A small-molecule ligand and the protein it binds are described below.
Small molecule (SMILES): Cc1cc(CCCCCCCOc2ccc(C3=N[C@@H](C)CO3)cc2)on1

Sequence of chain 54.A:
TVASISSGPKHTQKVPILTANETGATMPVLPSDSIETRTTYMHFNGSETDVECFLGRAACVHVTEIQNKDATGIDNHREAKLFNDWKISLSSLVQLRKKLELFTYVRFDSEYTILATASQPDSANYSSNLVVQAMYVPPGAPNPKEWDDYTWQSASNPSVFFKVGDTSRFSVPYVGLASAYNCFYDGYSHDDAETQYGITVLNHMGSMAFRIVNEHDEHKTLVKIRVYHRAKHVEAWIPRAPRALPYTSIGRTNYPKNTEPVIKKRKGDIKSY

Sequence of chain 54.C:
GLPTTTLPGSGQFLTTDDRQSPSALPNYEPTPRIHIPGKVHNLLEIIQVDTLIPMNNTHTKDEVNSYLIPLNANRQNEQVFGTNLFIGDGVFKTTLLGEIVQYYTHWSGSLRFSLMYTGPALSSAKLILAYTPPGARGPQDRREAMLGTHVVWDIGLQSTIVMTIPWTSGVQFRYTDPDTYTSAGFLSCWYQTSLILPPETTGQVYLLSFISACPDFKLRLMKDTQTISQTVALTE

Binding-site contacts:
Ligand atom C3C contacts residue TYR128 of chain 54.A at 3.9 Å (hydrophobic).
Ligand atom C31 contacts residue ALA150 of chain 54.A at 3.5 Å (hydrophobic).
Ligand atom C4 contacts residue MET224 of chain 54.A at 3.8 Å (hydrophobic).
Ligand atom C5 contacts residue PHE186 of chain 54.A at 3.5 Å (hydrophobic).
Ligand atom C4 contacts residue PHE186 of chain 54.A at 3.6 Å (hydrophobic).
Ligand atom C7C contacts residue TYR128 of chain 54.A at 3.6 Å (hydrophobic).
Ligand atom C5 contacts residue TYR152 of chain 54.A at 3.8 Å (hydrophobic).
Ligand atom C3B contacts residue MET221 of chain 54.A at 4.0 Å (hydrophobic).
Ligand atom C5C contacts residue TYR128 of chain 54.A at 3.5 Å (hydrophobic).
Ligand atom C3C contacts residue VAL188 of chain 54.A at 3.3 Å (hydrophobic).
Ligand atom C7C contacts residue TYR197 of chain 54.A at 3.8 Å (hydrophobic).
Ligand atom C4C contacts residue ILE104 of chain 54.A at 3.7 Å (hydrophobic).
Ligand atom C31 contacts residue SER175 of chain 54.A at 3.6 Å.
Ligand atom C4 contacts residue TYR152 of chain 54.A at 3.9 Å (hydrophobic).
Ligand atom N2 contacts residue PHE186 of chain 54.A at 3.7 Å.
Ligand atom C6C contacts residue MET221 of chain 54.A at 3.7 Å (hydrophobic).
Ligand atom O1 contacts residue PHE186 of chain 54.A at 3.5 Å.
Ligand atom C5B contacts residue LEU106 of chain 54.A at 3.7 Å (hydrophobic).
Ligand atom C2B contacts residue MET221 of chain 54.A at 3.6 Å (hydrophobic).
Ligand atom C6B contacts residue TYR197 of chain 54.A at 3.6 Å (hydrophobic).
Ligand atom C31 contacts residue PRO174 of chain 54.A at 3.4 Å (hydrophobic).
Ligand atom N2 contacts residue PRO174 of chain 54.A at 3.9 Å.
Ligand atom C1C contacts residue TYR152 of chain 54.A at 4.0 Å (hydrophobic).
Ligand atom O1 contacts residue VAL188 of chain 54.A at 3.8 Å.
Ligand atom C3 contacts residue PRO174 of chain 54.A at 3.8 Å (hydrophobic).
Ligand atom O1 contacts residue TYR152 of chain 54.A at 3.9 Å.
Ligand atom C6C contacts residue VAL191 of chain 54.A at 3.2 Å (hydrophobic).
Ligand atom O1B contacts residue MET221 of chain 54.A at 3.4 Å.
Ligand atom C31 contacts residue VAL176 of chain 54.A at 3.3 Å (hydrophobic).
Ligand atom CM1 contacts residue SER107 of chain 54.A at 3.6 Å.
Ligand atom C4C contacts residue TYR152 of chain 54.A at 3.8 Å (hydrophobic).
Ligand atom N2 contacts residue ALA24 of chain 54.C at 3.4 Å.
Ligand atom C2C contacts residue VAL188 of chain 54.A at 3.2 Å (hydrophobic).
Ligand atom O1B contacts residue ILE104 of chain 54.A at 3.8 Å.
Ligand atom C5C contacts residue ILE104 of chain 54.A at 3.6 Å (hydrophobic).
Ligand atom C5B contacts residue TYR197 of chain 54.A at 3.7 Å (hydrophobic).
Ligand atom O1B contacts residue TYR128 of chain 54.A at 3.9 Å.
Ligand atom C3 contacts residue PHE186 of chain 54.A at 3.8 Å (hydrophobic).
Ligand atom C1B contacts residue MET221 of chain 54.A at 4.0 Å (hydrophobic).
Ligand atom O1 contacts residue ALA24 of chain 54.C at 3.6 Å.